This protein binds this small molecule.
Small molecule (SMILES): C[C@]12CC[C@H](O)CC1=C(C(N)=O)C[C@@H]1[C@@H]2CC[C@]2(C)C(c3cccnc3)=CC[C@@H]12

Binding-site contacts:
Ligand atom C16 contacts residue ASN184 of chain 1.D at 3.3 Å.
Ligand atom C14 contacts residue GLU287 of chain 1.D at 3.8 Å.
Ligand atom N5 contacts residue ASP280 of chain 1.D at 3.0 Å (salt-bridge).
Ligand atom O4 contacts residue ARG221 of chain 1.D at 3.1 Å (salt-bridge).
Ligand atom C14 contacts residue GLY283 of chain 1.D at 4.0 Å.
Ligand atom O18 contacts residue ILE187 of chain 1.D at 3.2 Å.
Ligand atom C3 contacts residue GLY279 of chain 1.D at 3.5 Å.
Ligand atom O18 contacts residue ASN184 of chain 1.D at 2.7 Å (h-bond).
Ligand atom C3 contacts residue ARG221 of chain 1.D at 3.2 Å.
Ligand atom C33 contacts residue THR288 of chain 1.D at 3.8 Å.
Ligand atom C24 contacts residue VAL464 of chain 1.D at 3.3 Å (hydrophobic).
Ligand atom N5 contacts residue ALA87 of chain 1.D at 3.6 Å.
Ligand atom C28 contacts residue ALA95 of chain 1.D at 3.5 Å (hydrophobic).
Ligand atom O4 contacts residue ASP280 of chain 1.D at 3.8 Å.
Ligand atom C33 contacts residue HEM1 of chain 1.K at 3.7 Å.
Ligand atom C33 contacts residue VAL348 of chain 1.D at 3.5 Å (hydrophobic).
Ligand atom C34 contacts residue THR288 of chain 1.D at 3.6 Å.
Ligand atom C14 contacts residue ILE188 of chain 1.D at 4.0 Å (hydrophobic).
Ligand atom C3 contacts residue ASP280 of chain 1.D at 3.7 Å.
Ligand atom C15 contacts residue ILE188 of chain 1.D at 3.8 Å (hydrophobic).
Ligand atom C35 contacts residue THR288 of chain 1.D at 3.7 Å.
Ligand atom N5 contacts residue ARG221 of chain 1.D at 2.8 Å (salt-bridge).
Ligand atom C27 contacts residue ALA95 of chain 1.D at 3.4 Å (hydrophobic).
Ligand atom C35 contacts residue HEM1 of chain 1.K at 3.1 Å.
Ligand atom C8 contacts residue ASP280 of chain 1.D at 3.6 Å.
Ligand atom C15 contacts residue ASN184 of chain 1.D at 3.7 Å.
Ligand atom C2 contacts residue GLY279 of chain 1.D at 4.0 Å.
Ligand atom O18 contacts residue TYR183 of chain 1.D at 3.5 Å.
Ligand atom C34 contacts residue HEM1 of chain 1.K at 2.7 Å.
Ligand atom C20 contacts residue ILE187 of chain 1.D at 3.8 Å (hydrophobic).
Ligand atom C13 contacts residue ILE188 of chain 1.D at 3.8 Å (hydrophobic).
Ligand atom C11 contacts residue GLY283 of chain 1.D at 4.0 Å.
Ligand atom C29 contacts residue ALA284 of chain 1.D at 3.9 Å (hydrophobic).
Ligand atom O4 contacts residue GLY279 of chain 1.D at 3.0 Å (h-bond).
Ligand atom C24 contacts residue PHE96 of chain 1.D at 3.6 Å (hydrophobic).
Ligand atom C28 contacts residue ALA284 of chain 1.D at 3.8 Å (hydrophobic).
Ligand atom C22 contacts residue VAL465 of chain 1.D at 3.8 Å (hydrophobic).
Ligand atom C20 contacts residue ARG221 of chain 1.D at 4.0 Å.
Ligand atom N32 contacts residue VAL348 of chain 1.D at 3.8 Å.
Ligand atom C25 contacts residue ALA284 of chain 1.D at 3.7 Å (hydrophobic).

Sequence of chain 1.D:
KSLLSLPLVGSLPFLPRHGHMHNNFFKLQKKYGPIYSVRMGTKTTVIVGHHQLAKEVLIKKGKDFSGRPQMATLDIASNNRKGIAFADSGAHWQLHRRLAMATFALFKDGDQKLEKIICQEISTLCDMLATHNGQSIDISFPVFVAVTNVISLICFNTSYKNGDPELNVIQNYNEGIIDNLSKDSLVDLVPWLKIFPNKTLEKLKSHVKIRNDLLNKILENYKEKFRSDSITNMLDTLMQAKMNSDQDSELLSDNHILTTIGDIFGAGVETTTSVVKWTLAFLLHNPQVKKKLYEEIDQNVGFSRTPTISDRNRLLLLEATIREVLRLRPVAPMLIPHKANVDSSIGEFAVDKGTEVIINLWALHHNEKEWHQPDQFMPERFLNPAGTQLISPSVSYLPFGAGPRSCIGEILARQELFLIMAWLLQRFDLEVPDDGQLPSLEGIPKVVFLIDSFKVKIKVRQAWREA